Sequence of chain 1.A:
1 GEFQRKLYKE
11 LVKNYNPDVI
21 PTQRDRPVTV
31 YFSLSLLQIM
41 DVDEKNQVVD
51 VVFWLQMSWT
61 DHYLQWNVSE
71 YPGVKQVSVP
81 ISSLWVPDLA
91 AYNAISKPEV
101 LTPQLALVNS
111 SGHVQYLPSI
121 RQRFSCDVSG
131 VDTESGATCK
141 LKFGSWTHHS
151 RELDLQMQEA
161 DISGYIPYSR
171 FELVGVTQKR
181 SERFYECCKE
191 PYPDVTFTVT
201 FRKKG

A small-molecule ligand and the protein it binds are described below.
Small molecule (SMILES): CC(=O)N[C@H]1[C@H](O[C@H]2[C@H](O)[C@@H](NC(C)=O)CO[C@@H]2CO)O[C@H](CO)[C@@H](O[C@@H]2O[C@H](CO)[C@@H](O)[C@H](O[C@H]3O[C@H](CO)[C@@H](O)[C@H](O)[C@@H]3O)[C@@H]2O)[C@@H]1O

Binding-site contacts:
Ligand atom C8 contacts residue ASN109 of chain 1.A at 4.4 Å.
Ligand atom C1 contacts residue SER111 of chain 1.A at 4.3 Å.
Ligand atom N2 contacts residue ASN109 of chain 1.A at 2.6 Å (h-bond).
Ligand atom O3 contacts residue SER111 of chain 1.A at 4.2 Å.
Ligand atom C8 contacts residue HIS113 of chain 1.A at 3.9 Å.
Ligand atom C8 contacts residue SER110 of chain 1.A at 3.1 Å.
Ligand atom O7 contacts residue THR60 of chain 1.A at 4.5 Å.
Ligand atom O5 contacts residue ASN109 of chain 1.A at 2.5 Å (h-bond).
Ligand atom C4 contacts residue ASN109 of chain 1.A at 4.2 Å.
Ligand atom C8 contacts residue SER111 of chain 1.A at 3.2 Å.
Ligand atom C7 contacts residue SER111 of chain 1.A at 3.5 Å.
Ligand atom C3 contacts residue ASN109 of chain 1.A at 3.6 Å.
Ligand atom C5 contacts residue HIS113 of chain 1.A at 3.7 Å.
Ligand atom C3 contacts residue SER111 of chain 1.A at 4.0 Å.
Ligand atom C5 contacts residue ASN109 of chain 1.A at 3.8 Å.
Ligand atom C7 contacts residue SER110 of chain 1.A at 4.3 Å.
Ligand atom C6 contacts residue HIS113 of chain 1.A at 3.6 Å.
Ligand atom O7 contacts residue ASN109 of chain 1.A at 3.8 Å.
Ligand atom C7 contacts residue ASN109 of chain 1.A at 3.4 Å.
Ligand atom O5 contacts residue HIS113 of chain 1.A at 3.5 Å.
Ligand atom C2 contacts residue SER111 of chain 1.A at 3.9 Å.
Ligand atom N2 contacts residue SER111 of chain 1.A at 2.9 Å (h-bond).
Ligand atom C8 contacts residue TYR31 of chain 1.A at 3.7 Å (hydrophobic).
Ligand atom C1 contacts residue ASN109 of chain 1.A at 1.4 Å.
Ligand atom C2 contacts residue ASN109 of chain 1.A at 2.3 Å.
Ligand atom C1 contacts residue HIS113 of chain 1.A at 3.6 Å.